A protein and the small-molecule ligand that binds it are described below.
Small molecule (SMILES): Oc1ccc2c(c1)CC[C@H](c1ccccc1)[C@@H]2c1ccc(OCCN2CCCC2)cc1

Binding-site contacts:
Ligand atom C27 contacts residue ASP59 of chain 1.A at 3.2 Å.
Ligand atom C18 contacts residue LEU92 of chain 1.A at 3.8 Å (hydrophobic).
Ligand atom C20 contacts residue LEU233 of chain 1.A at 3.8 Å (hydrophobic).
Ligand atom C10 contacts residue PHE112 of chain 1.A at 3.9 Å (hydrophobic).
Ligand atom C16 contacts residue ILE132 of chain 1.A at 3.7 Å (hydrophobic).
Ligand atom C6 contacts residue LEU99 of chain 1.A at 3.9 Å (hydrophobic).
Ligand atom C19 contacts residue LEU92 of chain 1.A at 3.8 Å (hydrophobic).
Ligand atom C28 contacts residue ASP59 of chain 1.A at 3.7 Å.
Ligand atom C24 contacts residue THR55 of chain 1.A at 3.8 Å.
Ligand atom N26 contacts residue ASP59 of chain 1.A at 2.7 Å (salt-bridge).
Ligand atom O7 contacts residue LEU95 of chain 1.A at 3.7 Å.
Ligand atom O7 contacts residue GLU61 of chain 1.A at 2.7 Å (salt-bridge).
Ligand atom C24 contacts residue ASP59 of chain 1.A at 3.6 Å.
Ligand atom C8 contacts residue GLU61 of chain 1.A at 3.1 Å.
Ligand atom C14 contacts residue LEU233 of chain 1.A at 3.7 Å (hydrophobic).
Ligand atom C15 contacts residue ILE132 of chain 1.A at 3.8 Å (hydrophobic).
Ligand atom C14 contacts residue MET129 of chain 1.A at 3.3 Å (hydrophobic).
Ligand atom C13 contacts residue MET51 of chain 1.A at 3.6 Å (hydrophobic).
Ligand atom C6 contacts residue LEU95 of chain 1.A at 3.7 Å (hydrophobic).
Ligand atom C7 contacts residue GLU61 of chain 1.A at 3.3 Å.
Ligand atom C5 contacts residue PHE112 of chain 1.A at 3.8 Å (hydrophobic).
Ligand atom C4 contacts residue LEU99 of chain 1.A at 3.7 Å (hydrophobic).
Ligand atom C22 contacts residue LEU54 of chain 1.A at 3.7 Å (hydrophobic).
Ligand atom C29 contacts residue LEU244 of chain 1.A at 3.8 Å (hydrophobic).
Ligand atom C25 contacts residue ASP59 of chain 1.A at 3.5 Å.
Ligand atom C28 contacts residue TRP91 of chain 1.A at 3.8 Å (hydrophobic).
Ligand atom C27 contacts residue TRP91 of chain 1.A at 3.5 Å (hydrophobic).
Ligand atom C20 contacts residue ALA58 of chain 1.A at 3.7 Å (hydrophobic).
Ligand atom C9 contacts residue ALA58 of chain 1.A at 3.9 Å (hydrophobic).
Ligand atom C18 contacts residue ALA58 of chain 1.A at 3.9 Å (hydrophobic).
Ligand atom C19 contacts residue TRP91 of chain 1.A at 3.9 Å (hydrophobic).
Ligand atom C9 contacts residue LEU54 of chain 1.A at 3.5 Å (hydrophobic).
Ligand atom C19 contacts residue ALA58 of chain 1.A at 3.6 Å (hydrophobic).
Ligand atom C28 contacts residue LEU62 of chain 1.A at 3.9 Å (hydrophobic).
Ligand atom C21 contacts residue THR55 of chain 1.A at 3.8 Å.
Ligand atom C15 contacts residue GLY229 of chain 1.A at 3.8 Å.
Ligand atom O23 contacts residue LEU233 of chain 1.A at 3.4 Å.
Ligand atom C13 contacts residue MET129 of chain 1.A at 3.2 Å (hydrophobic).
Ligand atom C30 contacts residue ASP59 of chain 1.A at 3.6 Å.
Ligand atom O7 contacts residue ARG102 of chain 1.A at 3.1 Å (salt-bridge).

Sequence of chain 1.A:
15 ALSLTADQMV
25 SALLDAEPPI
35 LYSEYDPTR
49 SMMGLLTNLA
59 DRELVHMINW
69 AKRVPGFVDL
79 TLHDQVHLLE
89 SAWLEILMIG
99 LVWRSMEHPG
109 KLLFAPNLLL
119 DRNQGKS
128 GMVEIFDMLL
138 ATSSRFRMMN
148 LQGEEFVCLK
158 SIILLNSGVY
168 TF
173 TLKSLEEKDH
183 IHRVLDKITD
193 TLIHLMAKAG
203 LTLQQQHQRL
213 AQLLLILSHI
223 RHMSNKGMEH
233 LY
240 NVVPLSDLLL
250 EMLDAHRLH